Sequence of chain 1.B:
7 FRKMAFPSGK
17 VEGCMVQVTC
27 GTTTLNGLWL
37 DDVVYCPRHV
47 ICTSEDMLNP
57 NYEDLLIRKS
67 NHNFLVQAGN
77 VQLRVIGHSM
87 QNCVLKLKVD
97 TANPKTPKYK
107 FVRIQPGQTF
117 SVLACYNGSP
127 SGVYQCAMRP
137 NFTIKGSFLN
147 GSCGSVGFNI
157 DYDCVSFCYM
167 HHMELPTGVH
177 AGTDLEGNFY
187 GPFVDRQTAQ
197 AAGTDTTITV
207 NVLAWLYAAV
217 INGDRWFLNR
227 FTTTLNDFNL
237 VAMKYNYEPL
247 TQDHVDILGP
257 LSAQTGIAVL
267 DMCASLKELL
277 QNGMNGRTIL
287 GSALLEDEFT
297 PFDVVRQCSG

This small molecule binds to this protein.
Small molecule (SMILES): CC(C)C[C@H](NC(=O)OC1CC2(CCN(S(C)(=O)=O)CC2)C1)C(=O)N[C@@H](C[C@@H]1CCNC1=O)[C@@H](O)S(=O)(=O)O

Binding-site contacts:
Ligand atom C14 contacts residue FV51 of chain 1.E at 0.4 Å.
Ligand atom C19 contacts residue CYS149 of chain 1.B at 1.8 Å (hydrophobic).
Ligand atom C23 contacts residue GLU170 of chain 1.B at 3.0 Å.
Ligand atom C24 contacts residue GLU170 of chain 1.B at 3.1 Å.
Ligand atom N03 contacts residue GLN193 of chain 1.B at 3.0 Å (h-bond).
Ligand atom O18 contacts residue HIS167 of chain 1.B at 2.8 Å (h-bond).
Ligand atom O18 contacts residue GLU170 of chain 1.B at 3.3 Å.
Ligand atom O01 contacts residue FV51 of chain 1.E at 0.3 Å (h-bond).
Ligand atom C12 contacts residue CYS149 of chain 1.B at 3.2 Å (hydrophobic).
Ligand atom N15 contacts residue GLU170 of chain 1.B at 3.1 Å (salt-bridge).
Ligand atom O21 contacts residue FV51 of chain 1.E at 1.0 Å (h-bond).
Ligand atom C25 contacts residue FV51 of chain 1.E at 0.5 Å.
Ligand atom C24 contacts residue FV51 of chain 1.E at 0.3 Å.
Ligand atom C23 contacts residue FV51 of chain 1.E at 0.2 Å.
Ligand atom N15 contacts residue FV51 of chain 1.E at 0.2 Å (h-bond).
Ligand atom O20 contacts residue CYS149 of chain 1.B at 2.6 Å (h-bond).
Ligand atom O18 contacts residue FV51 of chain 1.E at 0.6 Å (h-bond).
Ligand atom N10 contacts residue FV51 of chain 1.E at 0.3 Å (h-bond).
Ligand atom O22 contacts residue FV51 of chain 1.E at 0.2 Å (h-bond).
Ligand atom C04 contacts residue FV51 of chain 1.E at 0.3 Å.
Ligand atom C08 contacts residue FV51 of chain 1.E at 0.1 Å.
Ligand atom N10 contacts residue HIS168 of chain 1.B at 2.9 Å (h-bond).
Ligand atom C13 contacts residue FV51 of chain 1.E at 0.3 Å.
Ligand atom C12 contacts residue FV51 of chain 1.E at 0.3 Å.
Ligand atom C09 contacts residue FV51 of chain 1.E at 0.4 Å.
Ligand atom C16 contacts residue FV51 of chain 1.E at 0.2 Å.
Ligand atom C17 contacts residue FV51 of chain 1.E at 0.2 Å.
Ligand atom C35 contacts residue FV51 of chain 1.E at 0.3 Å.
Ligand atom C11 contacts residue CYS149 of chain 1.B at 2.8 Å (hydrophobic).
Ligand atom C06 contacts residue FV51 of chain 1.E at 0.1 Å.
Ligand atom C19 contacts residue FV51 of chain 1.E at 0.1 Å.
Ligand atom C07 contacts residue FV51 of chain 1.E at 0.1 Å.
Ligand atom N10 contacts residue CYS149 of chain 1.B at 3.0 Å (h-bond).
Ligand atom C17 contacts residue ASN146 of chain 1.B at 3.2 Å.
Ligand atom C11 contacts residue FV51 of chain 1.E at 0.2 Å.
Ligand atom O20 contacts residue FV51 of chain 1.E at 1.2 Å.
Ligand atom N03 contacts residue FV51 of chain 1.E at 0.3 Å (h-bond).
Ligand atom O01 contacts residue GLU170 of chain 1.B at 3.0 Å (salt-bridge).
Ligand atom C05 contacts residue FV51 of chain 1.E at 0.2 Å.
Ligand atom C02 contacts residue FV51 of chain 1.E at 0.2 Å.